Binding-site contacts:
Ligand atom C1 contacts residue HIS1076 of chain 1.A at 3.7 Å.
Ligand atom N2 contacts residue ASN1073 of chain 1.A at 2.9 Å (h-bond).
Ligand atom C5 contacts residue HIS1076 of chain 1.A at 3.5 Å.
Ligand atom O5 contacts residue HIS1076 of chain 1.A at 4.0 Å.
Ligand atom C7 contacts residue THR1075 of chain 1.A at 3.3 Å.
Ligand atom C7 contacts residue ASN1073 of chain 1.A at 3.4 Å.
Ligand atom C2 contacts residue HIS1076 of chain 1.A at 4.1 Å.
Ligand atom C4 contacts residue ASN1073 of chain 1.A at 4.2 Å.
Ligand atom O7 contacts residue ASN1073 of chain 1.A at 3.5 Å (h-bond).
Ligand atom C1 contacts residue ASN1073 of chain 1.A at 1.4 Å.
Ligand atom C6 contacts residue PHE1078 of chain 1.A at 3.7 Å (hydrophobic).
Ligand atom O7 contacts residue HIS1076 of chain 1.A at 2.8 Å (h-bond).
Ligand atom C3 contacts residue HIS1076 of chain 1.A at 3.5 Å.
Ligand atom C7 contacts residue HIS1076 of chain 1.A at 3.9 Å.
Ligand atom O5 contacts residue ASN1073 of chain 1.A at 2.4 Å (h-bond).
Ligand atom C5 contacts residue PHE1078 of chain 1.A at 4.2 Å (hydrophobic).
Ligand atom C8 contacts residue ASN1073 of chain 1.A at 3.3 Å.
Ligand atom C3 contacts residue ASN1073 of chain 1.A at 3.8 Å.
Ligand atom C4 contacts residue HIS1076 of chain 1.A at 3.9 Å.
Ligand atom O4 contacts residue HIS1076 of chain 1.A at 3.7 Å.
Ligand atom N2 contacts residue HIS1076 of chain 1.A at 4.4 Å.
Ligand atom C5 contacts residue ASN1073 of chain 1.A at 3.7 Å.
Ligand atom C8 contacts residue THR1075 of chain 1.A at 3.5 Å.
Ligand atom O5 contacts residue PHE1078 of chain 1.A at 3.9 Å.
Ligand atom C2 contacts residue ASN1073 of chain 1.A at 2.4 Å.
Ligand atom O7 contacts residue THR1075 of chain 1.A at 2.4 Å (h-bond).

Sequence of chain 1.A:
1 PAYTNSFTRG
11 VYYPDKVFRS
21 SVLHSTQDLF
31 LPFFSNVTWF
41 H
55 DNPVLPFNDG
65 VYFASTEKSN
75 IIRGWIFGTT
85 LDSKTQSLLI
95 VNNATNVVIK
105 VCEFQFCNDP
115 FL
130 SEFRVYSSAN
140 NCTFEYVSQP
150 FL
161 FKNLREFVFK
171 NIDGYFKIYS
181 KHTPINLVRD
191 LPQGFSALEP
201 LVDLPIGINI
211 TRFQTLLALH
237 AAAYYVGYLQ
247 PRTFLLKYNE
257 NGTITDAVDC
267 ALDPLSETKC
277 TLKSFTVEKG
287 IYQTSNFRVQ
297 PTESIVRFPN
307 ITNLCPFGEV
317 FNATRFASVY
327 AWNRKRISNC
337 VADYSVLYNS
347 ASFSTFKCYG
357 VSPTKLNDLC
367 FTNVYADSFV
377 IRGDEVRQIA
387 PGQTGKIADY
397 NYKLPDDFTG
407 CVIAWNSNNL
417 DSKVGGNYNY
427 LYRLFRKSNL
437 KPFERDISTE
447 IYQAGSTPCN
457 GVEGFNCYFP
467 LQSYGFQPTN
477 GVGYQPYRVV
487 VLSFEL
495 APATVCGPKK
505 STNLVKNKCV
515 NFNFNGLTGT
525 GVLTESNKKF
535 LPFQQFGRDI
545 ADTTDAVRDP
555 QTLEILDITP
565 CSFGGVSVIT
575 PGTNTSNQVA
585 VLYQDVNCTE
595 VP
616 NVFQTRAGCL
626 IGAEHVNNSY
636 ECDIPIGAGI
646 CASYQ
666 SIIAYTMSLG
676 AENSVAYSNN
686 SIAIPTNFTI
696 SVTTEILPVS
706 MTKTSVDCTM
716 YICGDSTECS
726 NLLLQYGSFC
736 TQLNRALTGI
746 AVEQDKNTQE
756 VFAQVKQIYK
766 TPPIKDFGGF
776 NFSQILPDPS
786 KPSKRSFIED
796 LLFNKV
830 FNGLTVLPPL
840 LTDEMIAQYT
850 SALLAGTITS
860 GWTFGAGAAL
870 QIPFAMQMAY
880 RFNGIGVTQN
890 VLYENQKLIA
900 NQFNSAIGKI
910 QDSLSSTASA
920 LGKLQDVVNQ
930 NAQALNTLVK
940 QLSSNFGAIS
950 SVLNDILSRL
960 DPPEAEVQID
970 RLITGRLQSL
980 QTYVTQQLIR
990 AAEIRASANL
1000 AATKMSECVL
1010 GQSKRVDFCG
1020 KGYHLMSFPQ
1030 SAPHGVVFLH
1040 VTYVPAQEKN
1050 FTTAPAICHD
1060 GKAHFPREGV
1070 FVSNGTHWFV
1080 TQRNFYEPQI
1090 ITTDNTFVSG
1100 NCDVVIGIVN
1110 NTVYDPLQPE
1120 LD

A protein and the small-molecule ligand that binds it are described below.
Small molecule (SMILES): CC(=O)N[C@@H]1[C@@H](O)[C@H](O)[C@@H](CO)O[C@H]1O